Sequence of chain 1.B:
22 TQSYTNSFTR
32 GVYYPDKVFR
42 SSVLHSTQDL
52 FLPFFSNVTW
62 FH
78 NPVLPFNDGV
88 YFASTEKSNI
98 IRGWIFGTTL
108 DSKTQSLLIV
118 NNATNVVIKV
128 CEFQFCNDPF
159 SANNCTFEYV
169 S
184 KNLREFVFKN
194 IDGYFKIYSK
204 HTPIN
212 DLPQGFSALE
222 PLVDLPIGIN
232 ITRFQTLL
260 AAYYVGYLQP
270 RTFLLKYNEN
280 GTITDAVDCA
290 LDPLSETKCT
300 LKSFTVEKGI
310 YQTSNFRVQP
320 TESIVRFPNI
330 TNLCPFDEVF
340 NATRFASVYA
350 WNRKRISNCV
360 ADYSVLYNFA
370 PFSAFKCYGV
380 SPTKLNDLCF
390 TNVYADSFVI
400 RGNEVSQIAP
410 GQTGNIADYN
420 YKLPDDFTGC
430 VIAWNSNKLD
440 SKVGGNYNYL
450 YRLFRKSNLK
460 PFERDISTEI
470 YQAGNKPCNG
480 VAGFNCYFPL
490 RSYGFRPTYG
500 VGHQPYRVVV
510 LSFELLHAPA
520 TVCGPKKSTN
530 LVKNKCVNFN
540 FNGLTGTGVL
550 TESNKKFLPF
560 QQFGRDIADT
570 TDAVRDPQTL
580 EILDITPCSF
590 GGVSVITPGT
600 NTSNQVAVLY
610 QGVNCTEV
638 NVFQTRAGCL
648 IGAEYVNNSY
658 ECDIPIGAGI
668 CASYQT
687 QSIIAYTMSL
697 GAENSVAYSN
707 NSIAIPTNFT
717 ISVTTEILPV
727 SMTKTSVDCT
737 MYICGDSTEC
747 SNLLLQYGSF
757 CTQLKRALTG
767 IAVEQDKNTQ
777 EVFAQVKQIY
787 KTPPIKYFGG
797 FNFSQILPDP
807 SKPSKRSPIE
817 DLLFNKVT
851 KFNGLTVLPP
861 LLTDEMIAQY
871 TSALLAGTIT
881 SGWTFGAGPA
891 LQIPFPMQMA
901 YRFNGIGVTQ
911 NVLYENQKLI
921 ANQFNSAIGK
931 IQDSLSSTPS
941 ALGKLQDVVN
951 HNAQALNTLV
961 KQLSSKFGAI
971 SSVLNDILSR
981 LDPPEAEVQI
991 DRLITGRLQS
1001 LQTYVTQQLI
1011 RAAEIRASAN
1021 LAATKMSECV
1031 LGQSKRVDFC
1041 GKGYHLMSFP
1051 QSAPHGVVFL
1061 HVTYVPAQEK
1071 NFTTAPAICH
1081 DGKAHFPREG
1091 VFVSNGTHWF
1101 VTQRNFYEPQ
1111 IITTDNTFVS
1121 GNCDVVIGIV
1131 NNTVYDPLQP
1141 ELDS

Binding-site contacts:
Ligand atom C8 contacts residue GLU1069 of chain 1.B at 3.3 Å.
Ligand atom C7 contacts residue ASN1071 of chain 1.B at 3.6 Å.
Ligand atom O4 contacts residue ALA703 of chain 1.B at 3.9 Å.
Ligand atom C8 contacts residue ASN1071 of chain 1.B at 4.4 Å.
Ligand atom C5 contacts residue ALA703 of chain 1.B at 3.6 Å (hydrophobic).
Ligand atom O5 contacts residue ASN1071 of chain 1.B at 2.4 Å (h-bond).
Ligand atom C2 contacts residue ASN1071 of chain 1.B at 2.5 Å.
Ligand atom C4 contacts residue ASN1071 of chain 1.B at 4.2 Å.
Ligand atom C6 contacts residue ALA703 of chain 1.B at 4.1 Å (hydrophobic).
Ligand atom O7 contacts residue ASN1071 of chain 1.B at 3.9 Å.
Ligand atom C1 contacts residue ASN1071 of chain 1.B at 1.4 Å.
Ligand atom C8 contacts residue LYS1070 of chain 1.B at 4.2 Å.
Ligand atom C4 contacts residue ALA703 of chain 1.B at 4.2 Å (hydrophobic).
Ligand atom N2 contacts residue ASN1071 of chain 1.B at 2.9 Å (h-bond).
Ligand atom C3 contacts residue ASN1071 of chain 1.B at 3.8 Å.
Ligand atom C1 contacts residue GLN892 of chain 1.A at 4.2 Å.
Ligand atom C5 contacts residue ASN1071 of chain 1.B at 3.7 Å.

Sequence of chain 1.A:
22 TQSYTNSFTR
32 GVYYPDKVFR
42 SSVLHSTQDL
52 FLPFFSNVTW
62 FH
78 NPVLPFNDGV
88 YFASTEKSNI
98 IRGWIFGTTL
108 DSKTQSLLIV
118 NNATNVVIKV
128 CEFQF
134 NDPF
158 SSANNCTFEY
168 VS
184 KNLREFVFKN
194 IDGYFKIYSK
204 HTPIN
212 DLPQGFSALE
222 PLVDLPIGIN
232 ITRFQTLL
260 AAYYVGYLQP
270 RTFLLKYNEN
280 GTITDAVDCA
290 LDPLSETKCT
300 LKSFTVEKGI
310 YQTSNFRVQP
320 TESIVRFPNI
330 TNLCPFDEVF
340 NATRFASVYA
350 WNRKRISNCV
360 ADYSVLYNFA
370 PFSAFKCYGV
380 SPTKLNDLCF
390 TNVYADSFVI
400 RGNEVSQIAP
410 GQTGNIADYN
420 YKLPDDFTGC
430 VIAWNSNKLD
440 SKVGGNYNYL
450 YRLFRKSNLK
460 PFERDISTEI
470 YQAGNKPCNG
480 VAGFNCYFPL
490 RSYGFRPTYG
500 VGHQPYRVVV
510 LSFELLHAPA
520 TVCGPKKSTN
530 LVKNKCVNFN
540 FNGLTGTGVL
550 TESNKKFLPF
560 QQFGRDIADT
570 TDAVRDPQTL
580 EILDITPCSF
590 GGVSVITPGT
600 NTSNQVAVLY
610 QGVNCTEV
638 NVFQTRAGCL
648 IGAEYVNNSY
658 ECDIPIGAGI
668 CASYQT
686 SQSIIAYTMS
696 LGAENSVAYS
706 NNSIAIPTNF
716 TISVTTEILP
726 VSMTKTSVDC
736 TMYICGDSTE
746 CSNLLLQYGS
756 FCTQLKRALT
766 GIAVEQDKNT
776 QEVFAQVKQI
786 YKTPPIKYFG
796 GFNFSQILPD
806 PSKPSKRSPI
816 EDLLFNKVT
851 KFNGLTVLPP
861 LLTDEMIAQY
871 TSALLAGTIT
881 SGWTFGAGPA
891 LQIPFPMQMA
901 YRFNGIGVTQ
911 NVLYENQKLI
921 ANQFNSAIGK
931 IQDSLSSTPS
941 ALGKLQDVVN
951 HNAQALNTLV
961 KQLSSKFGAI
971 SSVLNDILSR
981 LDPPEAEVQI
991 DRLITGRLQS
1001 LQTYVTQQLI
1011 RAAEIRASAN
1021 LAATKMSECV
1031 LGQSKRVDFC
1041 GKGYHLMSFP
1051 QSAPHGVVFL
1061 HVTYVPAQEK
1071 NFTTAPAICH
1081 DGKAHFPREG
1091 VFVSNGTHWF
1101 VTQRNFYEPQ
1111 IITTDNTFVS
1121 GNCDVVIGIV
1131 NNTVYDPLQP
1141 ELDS

The protein below binds the small molecule below.
Small molecule (SMILES): CC(=O)N[C@@H]1[C@@H](O)[C@H](O)[C@@H](CO)O[C@H]1O